Sequence of chain 1.A:
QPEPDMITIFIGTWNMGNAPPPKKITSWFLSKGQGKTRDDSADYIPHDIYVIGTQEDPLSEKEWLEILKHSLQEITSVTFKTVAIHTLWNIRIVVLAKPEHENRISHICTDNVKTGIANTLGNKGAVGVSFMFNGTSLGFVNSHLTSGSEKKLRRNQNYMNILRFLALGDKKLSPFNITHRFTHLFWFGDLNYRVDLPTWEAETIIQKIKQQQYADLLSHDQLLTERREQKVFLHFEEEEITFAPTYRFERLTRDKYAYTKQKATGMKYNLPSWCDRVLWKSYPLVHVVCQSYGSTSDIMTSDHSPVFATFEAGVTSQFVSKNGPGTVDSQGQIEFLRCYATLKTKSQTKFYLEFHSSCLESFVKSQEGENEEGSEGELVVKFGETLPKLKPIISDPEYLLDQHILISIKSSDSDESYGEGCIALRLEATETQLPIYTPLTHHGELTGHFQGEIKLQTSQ

Binding-site contacts:
Ligand atom C10 contacts residue GLY172 of chain 1.A at 3.7 Å.
Ligand atom C1 contacts residue ASP173 of chain 1.A at 4.1 Å.
Ligand atom N2 contacts residue CYS112 of chain 1.A at 4.1 Å.
Ligand atom C8 contacts residue ASP173 of chain 1.A at 3.2 Å.
Ligand atom N1 contacts residue GLY172 of chain 1.A at 4.0 Å.
Ligand atom N1 contacts residue PHE185 of chain 1.A at 3.9 Å.
Ligand atom O1 contacts residue GLY172 of chain 1.A at 3.9 Å.
Ligand atom C5 contacts residue HIS110 of chain 1.A at 3.6 Å.
Ligand atom C2 contacts residue ASP173 of chain 1.A at 3.7 Å.
Ligand atom N3 contacts residue HIS110 of chain 1.A at 3.6 Å.
Ligand atom C10 contacts residue LYS174 of chain 1.A at 3.6 Å.
Ligand atom C3 contacts residue ASP173 of chain 1.A at 3.7 Å.
Ligand atom C4 contacts residue HIS110 of chain 1.A at 3.7 Å.
Ligand atom C6 contacts residue GLY172 of chain 1.A at 3.5 Å.
Ligand atom C1 contacts residue SER140 of chain 1.A at 4.2 Å.
Ligand atom C4 contacts residue ASP173 of chain 1.A at 3.8 Å.
Ligand atom C7 contacts residue HIS110 of chain 1.A at 3.8 Å.
Ligand atom C5 contacts residue GLY172 of chain 1.A at 4.3 Å.
Ligand atom C6 contacts residue CYS112 of chain 1.A at 3.9 Å (hydrophobic).
Ligand atom N2 contacts residue HIS110 of chain 1.A at 3.8 Å.
Ligand atom C3 contacts residue MET135 of chain 1.A at 4.2 Å (hydrophobic).
Ligand atom N1 contacts residue PHE134 of chain 1.A at 3.8 Å.
Ligand atom C3 contacts residue HIS110 of chain 1.A at 4.1 Å.
Ligand atom C9 contacts residue ASP173 of chain 1.A at 3.4 Å.
Ligand atom O1 contacts residue ASP173 of chain 1.A at 3.4 Å (salt-bridge).
Ligand atom N1 contacts residue MET135 of chain 1.A at 3.7 Å.
Ligand atom C2 contacts residue MET135 of chain 1.A at 4.3 Å (hydrophobic).
Ligand atom C5 contacts residue ASP173 of chain 1.A at 3.9 Å.
Ligand atom O1 contacts residue LYS174 of chain 1.A at 2.8 Å (salt-bridge).
Ligand atom N2 contacts residue GLY172 of chain 1.A at 3.3 Å.
Ligand atom N1 contacts residue SER140 of chain 1.A at 3.4 Å.
Ligand atom C1 contacts residue MET135 of chain 1.A at 3.7 Å (hydrophobic).
Ligand atom N2 contacts residue ASP173 of chain 1.A at 3.6 Å (salt-bridge).
Ligand atom C1 contacts residue GLY172 of chain 1.A at 3.8 Å.
Ligand atom C6 contacts residue ASP173 of chain 1.A at 3.9 Å.
Ligand atom C10 contacts residue ASP173 of chain 1.A at 4.2 Å.
Ligand atom C2 contacts residue HIS110 of chain 1.A at 4.0 Å.
Ligand atom C9 contacts residue LYS174 of chain 1.A at 3.7 Å.
Ligand atom C2 contacts residue GLY172 of chain 1.A at 3.8 Å.
Ligand atom C6 contacts residue HIS110 of chain 1.A at 3.8 Å.

The small molecule below binds the protein below.
Small molecule (SMILES): N#Cc1ccc(N2CCCOCC2)cn1